Sequence of chain 3.A:
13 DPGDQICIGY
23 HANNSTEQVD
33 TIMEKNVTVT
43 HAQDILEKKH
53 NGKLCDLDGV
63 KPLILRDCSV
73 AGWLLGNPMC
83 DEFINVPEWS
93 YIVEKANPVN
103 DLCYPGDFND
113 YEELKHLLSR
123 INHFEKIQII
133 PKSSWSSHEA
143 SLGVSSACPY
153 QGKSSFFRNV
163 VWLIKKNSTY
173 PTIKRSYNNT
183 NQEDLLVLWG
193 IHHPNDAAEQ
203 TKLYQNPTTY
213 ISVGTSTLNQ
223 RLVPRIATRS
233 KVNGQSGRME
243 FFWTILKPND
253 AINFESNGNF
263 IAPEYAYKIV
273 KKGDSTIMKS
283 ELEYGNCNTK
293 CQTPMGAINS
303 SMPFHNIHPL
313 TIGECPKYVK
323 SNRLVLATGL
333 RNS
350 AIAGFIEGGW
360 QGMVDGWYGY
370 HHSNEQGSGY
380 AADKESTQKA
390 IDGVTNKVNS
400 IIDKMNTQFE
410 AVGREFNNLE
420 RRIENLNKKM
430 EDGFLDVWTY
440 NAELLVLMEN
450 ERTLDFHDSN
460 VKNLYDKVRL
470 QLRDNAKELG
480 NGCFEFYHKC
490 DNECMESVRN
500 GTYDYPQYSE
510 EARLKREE

Binding-site contacts:
Ligand atom C6 contacts residue ASN169 of chain 3.A at 3.1 Å.
Ligand atom C4 contacts residue ASN169 of chain 3.A at 3.7 Å.
Ligand atom C3 contacts residue ASN169 of chain 3.A at 3.6 Å.
Ligand atom C2 contacts residue ASN169 of chain 3.A at 2.5 Å.
Ligand atom O6 contacts residue ASN169 of chain 3.A at 4.3 Å.
Ligand atom O5 contacts residue ASN169 of chain 3.A at 2.4 Å (h-bond).
Ligand atom C1 contacts residue ASN169 of chain 3.A at 1.4 Å.
Ligand atom C5 contacts residue ASN169 of chain 3.A at 3.1 Å.
Ligand atom C7 contacts residue ASN169 of chain 3.A at 4.2 Å.
Ligand atom O7 contacts residue ASN169 of chain 3.A at 4.1 Å.
Ligand atom N2 contacts residue ASN169 of chain 3.A at 3.5 Å (h-bond).

The protein below binds the small molecule below.
Small molecule (SMILES): CC(=O)N[C@@H]1[C@@H](O)[C@H](O)[C@@H](CO)O[C@H]1O